The protein below binds the small molecule below.
Small molecule (SMILES): Nc1ncnc2c1ncn2[C@@H]1O[C@H](CO[P](=O)(O)O[P](=O)(O)NP(=O)(O)O)[C@@H](O)[C@H]1O

Binding-site contacts:
Ligand atom O2A contacts residue GLY160 of chain 3.D at 3.1 Å (h-bond).
Ligand atom N1 contacts residue ASN474 of chain 3.D at 3.4 Å (h-bond).
Ligand atom O4' contacts residue GLY40 of chain 3.D at 3.4 Å.
Ligand atom N6 contacts residue PHE476 of chain 3.D at 3.5 Å.
Ligand atom O3G contacts residue ASP91 of chain 3.D at 2.9 Å (salt-bridge).
Ligand atom O2A contacts residue GLY40 of chain 3.D at 2.9 Å (h-bond).
Ligand atom N1 contacts residue VAL475 of chain 3.D at 3.5 Å.
Ligand atom O2B contacts residue THR94 of chain 3.D at 3.4 Å (h-bond).
Ligand atom N3B contacts residue THR94 of chain 3.D at 3.1 Å (h-bond).
Ligand atom O2G contacts residue LYS161 of chain 3.D at 3.3 Å (salt-bridge).
Ligand atom O2G contacts residue ASN59 of chain 3.D at 3.4 Å (h-bond).
Ligand atom C5 contacts residue PRO41 of chain 3.D at 3.5 Å (hydrophobic).
Ligand atom O2G contacts residue ASP60 of chain 3.D at 3.2 Å.
Ligand atom O2B contacts residue GLY92 of chain 3.D at 3.0 Å.
Ligand atom O1B contacts residue GLY92 of chain 3.D at 3.0 Å (h-bond).
Ligand atom O3A contacts residue LEU39 of chain 3.D at 3.2 Å.
Ligand atom N6 contacts residue ASN474 of chain 3.D at 3.0 Å (h-bond).
Ligand atom O2G contacts residue GLY61 of chain 3.D at 2.7 Å (h-bond).
Ligand atom O1B contacts residue ASP91 of chain 3.D at 2.8 Å (salt-bridge).
Ligand atom PB contacts residue MG1 of chain 3.W at 3.3 Å.
Ligand atom N7 contacts residue VAL488 of chain 3.D at 3.5 Å.
Ligand atom O2' contacts residue GLU490 of chain 3.D at 2.7 Å (salt-bridge).
Ligand atom O5' contacts residue GLY40 of chain 3.D at 3.0 Å (h-bond).
Ligand atom PG contacts residue MG1 of chain 3.W at 3.4 Å.
Ligand atom C2' contacts residue GLU490 of chain 3.D at 3.3 Å.
Ligand atom O1A contacts residue MG1 of chain 3.W at 2.2 Å.
Ligand atom N7 contacts residue PRO41 of chain 3.D at 3.5 Å.
Ligand atom N3 contacts residue GLY404 of chain 3.D at 3.4 Å.
Ligand atom O2A contacts residue ASN59 of chain 3.D at 3.5 Å (h-bond).
Ligand atom PA contacts residue GLY40 of chain 3.D at 3.5 Å.
Ligand atom O3G contacts residue MG1 of chain 3.W at 2.2 Å.
Ligand atom O1B contacts residue MG1 of chain 3.W at 2.2 Å.
Ligand atom O3G contacts residue LYS161 of chain 3.D at 3.0 Å (salt-bridge).
Ligand atom O1A contacts residue GLY160 of chain 3.D at 3.4 Å (h-bond).
Ligand atom PA contacts residue MG1 of chain 3.W at 3.5 Å.
Ligand atom O2B contacts residue THR95 of chain 3.D at 2.6 Å (h-bond).
Ligand atom C2 contacts residue LEU473 of chain 3.D at 3.4 Å (hydrophobic).
Ligand atom O1G contacts residue THR93 of chain 3.D at 2.7 Å (h-bond).
Ligand atom O2' contacts residue GLY404 of chain 3.D at 3.0 Å (h-bond).
Ligand atom O2A contacts residue THR38 of chain 3.D at 3.3 Å (h-bond).

Sequence of chain 3.D:
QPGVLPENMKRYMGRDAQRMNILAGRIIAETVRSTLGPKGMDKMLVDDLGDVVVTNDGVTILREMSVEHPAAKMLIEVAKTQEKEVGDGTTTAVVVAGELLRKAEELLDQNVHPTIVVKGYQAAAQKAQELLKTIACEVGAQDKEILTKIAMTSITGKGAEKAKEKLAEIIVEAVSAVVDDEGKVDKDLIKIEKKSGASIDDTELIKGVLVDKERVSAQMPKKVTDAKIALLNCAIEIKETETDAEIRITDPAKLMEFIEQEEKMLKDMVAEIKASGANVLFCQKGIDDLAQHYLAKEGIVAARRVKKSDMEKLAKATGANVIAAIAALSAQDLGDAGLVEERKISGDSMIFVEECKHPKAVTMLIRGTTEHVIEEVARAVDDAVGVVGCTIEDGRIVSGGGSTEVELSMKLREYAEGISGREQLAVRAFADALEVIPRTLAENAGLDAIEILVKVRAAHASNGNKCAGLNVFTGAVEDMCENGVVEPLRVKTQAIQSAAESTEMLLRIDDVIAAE